Sequence of chain 1.J:
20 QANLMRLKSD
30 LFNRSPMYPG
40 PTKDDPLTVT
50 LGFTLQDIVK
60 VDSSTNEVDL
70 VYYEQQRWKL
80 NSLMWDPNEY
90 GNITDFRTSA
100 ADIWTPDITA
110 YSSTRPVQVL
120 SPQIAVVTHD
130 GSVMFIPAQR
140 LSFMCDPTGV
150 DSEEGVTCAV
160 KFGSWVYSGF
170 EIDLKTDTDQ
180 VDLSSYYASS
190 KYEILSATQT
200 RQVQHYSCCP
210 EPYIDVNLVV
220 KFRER

Sequence of chain 1.I:
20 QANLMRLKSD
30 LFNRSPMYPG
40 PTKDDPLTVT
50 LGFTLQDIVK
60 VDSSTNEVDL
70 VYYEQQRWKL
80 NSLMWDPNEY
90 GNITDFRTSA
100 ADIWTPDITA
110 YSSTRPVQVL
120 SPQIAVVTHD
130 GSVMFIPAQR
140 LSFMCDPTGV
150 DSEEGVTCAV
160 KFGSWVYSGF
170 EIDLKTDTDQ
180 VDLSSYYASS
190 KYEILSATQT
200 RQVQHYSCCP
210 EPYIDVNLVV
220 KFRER

A protein and the small-molecule ligand that binds it are described below.
Small molecule (SMILES): O=c1c(CCCO)ccc2n1C[C@@H]1CNC[C@H]2C1

Binding-site contacts:
Ligand atom C17 contacts residue ILE135 of chain 1.J at 3.9 Å (hydrophobic).
Ligand atom C16 contacts residue MET133 of chain 1.J at 3.7 Å (hydrophobic).
Ligand atom N3 contacts residue ILE135 of chain 1.J at 3.7 Å.
Ligand atom C5 contacts residue TRP164 of chain 1.I at 3.8 Å (hydrophobic).
Ligand atom C12 contacts residue TRP164 of chain 1.I at 3.9 Å (hydrophobic).
Ligand atom C8 contacts residue TYR110 of chain 1.I at 3.5 Å (hydrophobic).
Ligand atom N7 contacts residue TYR110 of chain 1.I at 2.6 Å (h-bond).
Ligand atom C15 contacts residue VAL125 of chain 1.J at 3.7 Å (hydrophobic).
Ligand atom C9 contacts residue CYS207 of chain 1.I at 3.7 Å (hydrophobic).
Ligand atom C10 contacts residue TYR205 of chain 1.I at 3.8 Å (hydrophobic).
Ligand atom C2 contacts residue ILE135 of chain 1.J at 3.6 Å (hydrophobic).
Ligand atom N3 contacts residue TRP164 of chain 1.I at 3.2 Å (h-bond).
Ligand atom N7 contacts residue TRP164 of chain 1.I at 2.8 Å (h-bond).
Ligand atom C13 contacts residue VAL165 of chain 1.I at 3.8 Å (hydrophobic).
Ligand atom C15 contacts residue VAL165 of chain 1.I at 3.8 Å (hydrophobic).
Ligand atom C5 contacts residue TYR72 of chain 1.J at 4.0 Å (hydrophobic).
Ligand atom O1 contacts residue ILE135 of chain 1.J at 3.5 Å.
Ligand atom C9 contacts residue TYR205 of chain 1.I at 3.8 Å (hydrophobic).
Ligand atom C14 contacts residue TRP164 of chain 1.I at 3.8 Å (hydrophobic).
Ligand atom C4 contacts residue ILE135 of chain 1.J at 3.9 Å (hydrophobic).
Ligand atom C8 contacts residue TRP164 of chain 1.I at 3.7 Å (hydrophobic).
Ligand atom C4 contacts residue TRP164 of chain 1.I at 3.6 Å (hydrophobic).
Ligand atom C8 contacts residue TYR205 of chain 1.I at 3.5 Å (hydrophobic).
Ligand atom C12 contacts residue CYS208 of chain 1.I at 3.6 Å (hydrophobic).
Ligand atom C6 contacts residue TRP164 of chain 1.I at 3.7 Å (hydrophobic).
Ligand atom C17 contacts residue MET133 of chain 1.J at 3.8 Å (hydrophobic).
Ligand atom C12 contacts residue CYS207 of chain 1.I at 3.7 Å (hydrophobic).
Ligand atom C11 contacts residue CYS207 of chain 1.I at 3.7 Å (hydrophobic).
Ligand atom C16 contacts residue ILE135 of chain 1.J at 4.0 Å (hydrophobic).
Ligand atom C12 contacts residue TYR212 of chain 1.I at 3.2 Å (hydrophobic).
Ligand atom C14 contacts residue VAL165 of chain 1.I at 3.8 Å (hydrophobic).
Ligand atom O18 contacts residue VAL125 of chain 1.J at 3.4 Å.
Ligand atom O1 contacts residue TRP164 of chain 1.I at 3.5 Å.
Ligand atom C6 contacts residue TYR110 of chain 1.I at 3.3 Å (hydrophobic).
Ligand atom C11 contacts residue TRP164 of chain 1.I at 3.5 Å (hydrophobic).
Ligand atom C2 contacts residue TRP164 of chain 1.I at 3.3 Å (hydrophobic).
Ligand atom C16 contacts residue VAL125 of chain 1.J at 3.8 Å (hydrophobic).
Ligand atom O1 contacts residue VAL165 of chain 1.I at 3.8 Å.
Ligand atom C13 contacts residue TYR212 of chain 1.I at 3.2 Å (hydrophobic).
Ligand atom C8 contacts residue TYR212 of chain 1.I at 3.9 Å (hydrophobic).